A small-molecule ligand and the protein it binds are described below.
Small molecule (SMILES): CC(=O)N[C@@H]1[C@@H](O)[C@H](O)[C@@H](CO)O[C@H]1O

Sequence of chain 1.C:
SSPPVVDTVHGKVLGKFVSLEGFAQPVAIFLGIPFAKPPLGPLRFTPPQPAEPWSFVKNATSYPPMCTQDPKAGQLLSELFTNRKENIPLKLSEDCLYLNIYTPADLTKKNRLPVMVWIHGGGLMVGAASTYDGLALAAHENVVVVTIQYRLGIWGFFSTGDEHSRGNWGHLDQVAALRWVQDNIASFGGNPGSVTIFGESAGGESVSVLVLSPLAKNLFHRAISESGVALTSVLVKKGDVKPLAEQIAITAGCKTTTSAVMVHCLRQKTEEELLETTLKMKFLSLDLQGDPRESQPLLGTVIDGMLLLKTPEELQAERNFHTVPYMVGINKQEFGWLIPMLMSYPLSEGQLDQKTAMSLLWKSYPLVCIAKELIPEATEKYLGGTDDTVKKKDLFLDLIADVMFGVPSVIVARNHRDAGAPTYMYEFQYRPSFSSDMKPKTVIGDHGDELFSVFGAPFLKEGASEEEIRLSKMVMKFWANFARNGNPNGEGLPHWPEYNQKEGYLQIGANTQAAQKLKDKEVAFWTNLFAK

Sequence of chain 1.A:
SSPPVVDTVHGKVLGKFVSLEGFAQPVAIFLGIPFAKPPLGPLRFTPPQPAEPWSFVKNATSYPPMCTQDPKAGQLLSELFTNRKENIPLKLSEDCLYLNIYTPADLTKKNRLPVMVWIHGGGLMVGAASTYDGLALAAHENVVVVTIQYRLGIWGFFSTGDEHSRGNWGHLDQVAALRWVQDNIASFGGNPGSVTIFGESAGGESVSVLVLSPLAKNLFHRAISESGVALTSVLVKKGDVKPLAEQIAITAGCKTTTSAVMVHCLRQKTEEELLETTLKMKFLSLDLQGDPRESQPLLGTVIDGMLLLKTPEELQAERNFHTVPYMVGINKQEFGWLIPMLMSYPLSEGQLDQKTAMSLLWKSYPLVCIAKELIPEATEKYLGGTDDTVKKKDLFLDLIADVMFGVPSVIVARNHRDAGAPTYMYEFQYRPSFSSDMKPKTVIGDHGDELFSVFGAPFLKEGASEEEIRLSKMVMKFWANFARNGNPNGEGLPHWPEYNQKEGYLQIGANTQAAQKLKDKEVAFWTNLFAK

Binding-site contacts:
Ligand atom O6 contacts residue LEU14 of chain 1.C at 3.8 Å.
Ligand atom C5 contacts residue ASN59 of chain 1.C at 3.7 Å.
Ligand atom O7 contacts residue ASP240 of chain 1.A at 4.1 Å.
Ligand atom C8 contacts residue ASN59 of chain 1.C at 4.2 Å.
Ligand atom C4 contacts residue ASN59 of chain 1.C at 4.2 Å.
Ligand atom C1 contacts residue ASN59 of chain 1.C at 1.4 Å.
Ligand atom C3 contacts residue ASN59 of chain 1.C at 3.8 Å.
Ligand atom N2 contacts residue ASN59 of chain 1.C at 2.8 Å (h-bond).
Ligand atom C7 contacts residue ASN59 of chain 1.C at 4.0 Å.
Ligand atom O5 contacts residue ASN59 of chain 1.C at 2.4 Å (h-bond).
Ligand atom O5 contacts residue LEU14 of chain 1.C at 4.3 Å.
Ligand atom C2 contacts residue ASN59 of chain 1.C at 2.4 Å.
Ligand atom O6 contacts residue PRO3 of chain 1.C at 4.1 Å.